The protein below binds the small molecule below.
Small molecule (SMILES): CC(=O)N[C@@H]1[C@@H](O)[C@H](O)[C@@H](CO)O[C@H]1O

Sequence of chain 2.E:
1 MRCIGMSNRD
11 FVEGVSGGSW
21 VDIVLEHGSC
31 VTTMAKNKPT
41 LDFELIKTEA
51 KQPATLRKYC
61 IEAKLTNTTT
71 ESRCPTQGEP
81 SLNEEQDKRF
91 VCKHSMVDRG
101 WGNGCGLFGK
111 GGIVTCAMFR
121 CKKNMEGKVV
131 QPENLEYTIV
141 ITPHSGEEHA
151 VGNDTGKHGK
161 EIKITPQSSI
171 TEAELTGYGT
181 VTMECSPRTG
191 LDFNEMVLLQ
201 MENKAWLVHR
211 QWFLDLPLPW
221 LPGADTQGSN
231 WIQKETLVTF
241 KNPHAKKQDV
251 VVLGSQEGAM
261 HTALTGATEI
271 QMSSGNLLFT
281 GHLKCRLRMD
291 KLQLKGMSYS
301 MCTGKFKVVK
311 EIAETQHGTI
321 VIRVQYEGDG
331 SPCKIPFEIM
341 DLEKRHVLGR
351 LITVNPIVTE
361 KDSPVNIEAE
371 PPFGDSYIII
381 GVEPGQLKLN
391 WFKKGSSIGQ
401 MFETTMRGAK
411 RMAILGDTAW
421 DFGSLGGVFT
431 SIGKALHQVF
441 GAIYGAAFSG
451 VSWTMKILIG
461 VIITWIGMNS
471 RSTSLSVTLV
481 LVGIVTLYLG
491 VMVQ

Binding-site contacts:
Ligand atom C5 contacts residue THR155 of chain 5.E at 3.9 Å.
Ligand atom C8 contacts residue GLY102 of chain 2.E at 4.2 Å.
Ligand atom O3 contacts residue HIS149 of chain 5.E at 4.1 Å.
Ligand atom O5 contacts residue ASN153 of chain 5.E at 2.4 Å (h-bond).
Ligand atom C4 contacts residue ASN153 of chain 5.E at 4.2 Å.
Ligand atom C6 contacts residue HIS158 of chain 5.E at 4.4 Å.
Ligand atom O5 contacts residue THR155 of chain 5.E at 3.7 Å.
Ligand atom O5 contacts residue GLY156 of chain 5.E at 4.3 Å.
Ligand atom C1 contacts residue THR155 of chain 5.E at 3.9 Å.
Ligand atom O7 contacts residue THR155 of chain 5.E at 4.1 Å.
Ligand atom O7 contacts residue ASN153 of chain 5.E at 3.8 Å.
Ligand atom C1 contacts residue ASN153 of chain 5.E at 1.4 Å.
Ligand atom N2 contacts residue ASN153 of chain 5.E at 2.9 Å (h-bond).
Ligand atom C2 contacts residue HIS149 of chain 5.E at 3.6 Å.
Ligand atom O6 contacts residue HIS158 of chain 5.E at 3.8 Å.
Ligand atom N2 contacts residue HIS149 of chain 5.E at 3.4 Å.
Ligand atom O6 contacts residue LYS157 of chain 5.E at 4.2 Å.
Ligand atom C5 contacts residue HIS158 of chain 5.E at 4.3 Å.
Ligand atom C3 contacts residue ASN153 of chain 5.E at 3.8 Å.
Ligand atom C1 contacts residue HIS158 of chain 5.E at 3.8 Å.
Ligand atom C2 contacts residue ASN153 of chain 5.E at 2.5 Å.
Ligand atom C6 contacts residue THR155 of chain 5.E at 4.4 Å.
Ligand atom C7 contacts residue ASN153 of chain 5.E at 3.5 Å.
Ligand atom C5 contacts residue ASN153 of chain 5.E at 3.7 Å.
Ligand atom C6 contacts residue LYS157 of chain 5.E at 4.2 Å.
Ligand atom C1 contacts residue HIS149 of chain 5.E at 4.2 Å.
Ligand atom O5 contacts residue HIS158 of chain 5.E at 3.1 Å.

Sequence of chain 5.E:
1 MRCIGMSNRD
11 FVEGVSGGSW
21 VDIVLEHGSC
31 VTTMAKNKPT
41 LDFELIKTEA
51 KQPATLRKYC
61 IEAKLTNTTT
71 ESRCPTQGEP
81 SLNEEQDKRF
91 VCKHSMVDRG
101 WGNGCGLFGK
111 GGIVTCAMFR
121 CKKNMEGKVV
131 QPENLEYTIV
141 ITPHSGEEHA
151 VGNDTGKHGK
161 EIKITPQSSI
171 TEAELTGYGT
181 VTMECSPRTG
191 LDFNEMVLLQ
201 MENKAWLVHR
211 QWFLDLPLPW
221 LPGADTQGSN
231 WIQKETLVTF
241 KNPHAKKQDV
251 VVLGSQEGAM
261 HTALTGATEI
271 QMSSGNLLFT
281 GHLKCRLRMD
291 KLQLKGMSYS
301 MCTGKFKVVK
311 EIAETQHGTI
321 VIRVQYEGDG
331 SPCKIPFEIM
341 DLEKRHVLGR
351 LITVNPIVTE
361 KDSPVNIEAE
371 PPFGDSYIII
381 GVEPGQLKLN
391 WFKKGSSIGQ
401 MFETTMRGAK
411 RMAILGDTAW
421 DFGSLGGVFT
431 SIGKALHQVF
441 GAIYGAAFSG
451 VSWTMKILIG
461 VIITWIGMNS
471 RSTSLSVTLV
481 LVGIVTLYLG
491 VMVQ